Sequence of chain 1.A:
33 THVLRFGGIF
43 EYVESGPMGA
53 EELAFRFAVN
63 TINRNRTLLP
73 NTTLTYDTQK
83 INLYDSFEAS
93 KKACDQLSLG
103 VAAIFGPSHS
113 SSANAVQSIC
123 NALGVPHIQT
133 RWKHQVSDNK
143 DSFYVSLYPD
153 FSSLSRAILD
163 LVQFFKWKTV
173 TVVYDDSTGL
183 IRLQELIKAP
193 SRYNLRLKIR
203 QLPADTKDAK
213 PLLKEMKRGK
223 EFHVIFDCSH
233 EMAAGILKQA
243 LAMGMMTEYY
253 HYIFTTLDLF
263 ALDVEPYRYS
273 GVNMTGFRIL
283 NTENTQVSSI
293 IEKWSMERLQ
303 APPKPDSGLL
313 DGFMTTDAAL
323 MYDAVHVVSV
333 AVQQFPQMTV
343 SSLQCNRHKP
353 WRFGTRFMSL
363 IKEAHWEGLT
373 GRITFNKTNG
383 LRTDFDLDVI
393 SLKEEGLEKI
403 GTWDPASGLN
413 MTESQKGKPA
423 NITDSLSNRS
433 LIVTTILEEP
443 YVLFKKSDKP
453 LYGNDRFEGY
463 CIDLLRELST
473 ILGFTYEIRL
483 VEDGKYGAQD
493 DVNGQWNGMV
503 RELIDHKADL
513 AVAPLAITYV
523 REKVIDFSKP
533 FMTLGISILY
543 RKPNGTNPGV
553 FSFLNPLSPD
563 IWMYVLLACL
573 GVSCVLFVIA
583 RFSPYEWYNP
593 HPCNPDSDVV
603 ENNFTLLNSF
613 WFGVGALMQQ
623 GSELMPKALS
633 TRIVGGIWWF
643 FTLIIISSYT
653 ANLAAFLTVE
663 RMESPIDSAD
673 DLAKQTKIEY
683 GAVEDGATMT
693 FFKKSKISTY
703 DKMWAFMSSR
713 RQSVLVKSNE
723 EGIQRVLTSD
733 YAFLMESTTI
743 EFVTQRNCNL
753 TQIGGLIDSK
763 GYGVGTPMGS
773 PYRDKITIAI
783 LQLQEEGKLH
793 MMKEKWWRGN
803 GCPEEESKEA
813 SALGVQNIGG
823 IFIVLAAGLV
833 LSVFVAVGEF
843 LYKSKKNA

Binding-site contacts:
Ligand atom C1 contacts residue ASN423 of chain 1.A at 1.4 Å.
Ligand atom O6 contacts residue THR425 of chain 1.A at 3.9 Å.
Ligand atom O7 contacts residue ASN423 of chain 1.A at 3.4 Å (h-bond).
Ligand atom C4 contacts residue ASN423 of chain 1.A at 4.3 Å.
Ligand atom C7 contacts residue ASN423 of chain 1.A at 3.4 Å.
Ligand atom C1 contacts residue THR425 of chain 1.A at 3.4 Å.
Ligand atom C6 contacts residue THR425 of chain 1.A at 3.7 Å.
Ligand atom C5 contacts residue THR425 of chain 1.A at 3.9 Å.
Ligand atom C5 contacts residue ASN423 of chain 1.A at 3.7 Å.
Ligand atom O5 contacts residue THR425 of chain 1.A at 2.9 Å (h-bond).
Ligand atom C3 contacts residue ASN423 of chain 1.A at 3.8 Å.
Ligand atom C2 contacts residue ASN423 of chain 1.A at 2.5 Å.
Ligand atom C8 contacts residue ASN423 of chain 1.A at 4.5 Å.
Ligand atom N2 contacts residue ASN423 of chain 1.A at 2.9 Å (h-bond).
Ligand atom O5 contacts residue ASN423 of chain 1.A at 2.5 Å (h-bond).

The protein below binds the small molecule below.
Small molecule (SMILES): CC(=O)N[C@@H]1[C@@H](O)[C@H](O)[C@@H](CO)O[C@H]1O